Sequence of chain 1.A:
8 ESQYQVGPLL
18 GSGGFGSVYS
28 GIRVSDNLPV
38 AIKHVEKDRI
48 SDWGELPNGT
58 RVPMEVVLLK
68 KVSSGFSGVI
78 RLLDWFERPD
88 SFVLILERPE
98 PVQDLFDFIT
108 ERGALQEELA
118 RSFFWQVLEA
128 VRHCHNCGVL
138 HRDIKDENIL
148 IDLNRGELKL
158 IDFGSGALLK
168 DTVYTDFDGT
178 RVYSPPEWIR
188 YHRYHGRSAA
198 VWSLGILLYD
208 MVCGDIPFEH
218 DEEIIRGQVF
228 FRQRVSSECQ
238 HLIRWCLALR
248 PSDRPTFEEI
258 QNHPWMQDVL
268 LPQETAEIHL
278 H

A protein and the small-molecule ligand that binds it are described below.
Small molecule (SMILES): NC1CCC(Nc2cncc(-c3ccc4oc(C(=O)O)cc4c3)n2)CC1

Binding-site contacts:
Ligand atom C06 contacts residue ALA38 of chain 1.A at 3.6 Å (hydrophobic).
Ligand atom N18 contacts residue LEU17 of chain 1.A at 3.9 Å.
Ligand atom C24 contacts residue ASP101 of chain 1.A at 3.6 Å.
Ligand atom C16 contacts residue LEU17 of chain 1.A at 3.8 Å (hydrophobic).
Ligand atom C09 contacts residue ILE158 of chain 1.A at 3.9 Å (hydrophobic).
Ligand atom C04 contacts residue ILE158 of chain 1.A at 3.9 Å (hydrophobic).
Ligand atom C14 contacts residue VAL99 of chain 1.A at 4.0 Å (hydrophobic).
Ligand atom C05 contacts residue LEU147 of chain 1.A at 3.7 Å (hydrophobic).
Ligand atom C10 contacts residue LEU93 of chain 1.A at 3.9 Å (hydrophobic).
Ligand atom C25 contacts residue LEU147 of chain 1.A at 3.9 Å (hydrophobic).
Ligand atom C08 contacts residue ILE158 of chain 1.A at 3.8 Å (hydrophobic).
Ligand atom C16 contacts residue VAL99 of chain 1.A at 3.8 Å (hydrophobic).
Ligand atom O12 contacts residue ILE158 of chain 1.A at 3.9 Å.
Ligand atom C21 contacts residue LEU17 of chain 1.A at 3.5 Å (hydrophobic).
Ligand atom C13 contacts residue LEU17 of chain 1.A at 3.7 Å (hydrophobic).
Ligand atom C17 contacts residue ARG95 of chain 1.A at 3.6 Å.
Ligand atom O07 contacts residue ILE158 of chain 1.A at 3.8 Å.
Ligand atom O07 contacts residue LEU93 of chain 1.A at 3.5 Å.
Ligand atom O12 contacts residue ASP159 of chain 1.A at 3.0 Å (salt-bridge).
Ligand atom C10 contacts residue ASP159 of chain 1.A at 3.4 Å.
Ligand atom C03 contacts residue VAL25 of chain 1.A at 4.0 Å (hydrophobic).
Ligand atom C10 contacts residue LYS40 of chain 1.A at 3.6 Å.
Ligand atom C05 contacts residue GLU94 of chain 1.A at 3.6 Å.
Ligand atom N18 contacts residue ARG95 of chain 1.A at 3.5 Å.
Ligand atom C01 contacts residue LEU147 of chain 1.A at 3.8 Å (hydrophobic).
Ligand atom C06 contacts residue ILE77 of chain 1.A at 3.7 Å (hydrophobic).
Ligand atom C05 contacts residue ALA38 of chain 1.A at 3.5 Å (hydrophobic).
Ligand atom N15 contacts residue LEU17 of chain 1.A at 3.7 Å.
Ligand atom O12 contacts residue LEU93 of chain 1.A at 3.8 Å.
Ligand atom C14 contacts residue LEU17 of chain 1.A at 3.7 Å (hydrophobic).
Ligand atom C23 contacts residue ASP101 of chain 1.A at 3.3 Å.
Ligand atom C22 contacts residue LEU17 of chain 1.A at 3.4 Å (hydrophobic).
Ligand atom C01 contacts residue ALA38 of chain 1.A at 3.9 Å (hydrophobic).
Ligand atom O11 contacts residue LYS40 of chain 1.A at 2.7 Å (salt-bridge).
Ligand atom C17 contacts residue LEU17 of chain 1.A at 3.8 Å (hydrophobic).
Ligand atom O07 contacts residue ILE77 of chain 1.A at 4.0 Å.
Ligand atom O11 contacts residue ASP159 of chain 1.A at 3.3 Å.
Ligand atom N26 contacts residue ASP101 of chain 1.A at 3.1 Å (salt-bridge).
Ligand atom C06 contacts residue GLU94 of chain 1.A at 3.4 Å.
Ligand atom C09 contacts residue LEU93 of chain 1.A at 3.9 Å (hydrophobic).